Sequence of chain 59.A:
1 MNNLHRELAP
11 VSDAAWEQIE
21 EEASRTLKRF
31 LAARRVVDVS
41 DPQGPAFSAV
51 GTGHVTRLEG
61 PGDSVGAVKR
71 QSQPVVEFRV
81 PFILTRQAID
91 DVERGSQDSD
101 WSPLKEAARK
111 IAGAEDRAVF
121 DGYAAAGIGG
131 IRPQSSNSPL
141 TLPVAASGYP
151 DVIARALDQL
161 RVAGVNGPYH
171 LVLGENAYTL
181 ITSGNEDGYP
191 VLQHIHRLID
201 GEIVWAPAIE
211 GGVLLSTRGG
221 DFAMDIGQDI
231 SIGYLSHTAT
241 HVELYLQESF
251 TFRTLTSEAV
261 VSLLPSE

This protein binds this small molecule.
Small molecule (SMILES): CC[C@H](C)[C@H](NC(=O)[C@H](CC(N)=O)NC(=O)[C@H](CC(C)C)NC(=O)[C@H](CO)NC(=O)CNC(=O)[C@@H](N)CO)C(=O)NCC(=O)N[C@@H](CO)C(=O)N[C@@H](CC(C)C)C(=O)N[C@H](C=O)CCCCN

Binding-site contacts:
Ligand atom O contacts residue SER231 of chain 59.A at 3.2 Å.
Ligand atom CD2 contacts residue GLU20 of chain 59.A at 3.6 Å.
Ligand atom O contacts residue ASN2 of chain 59.A at 3.8 Å.
Ligand atom N contacts residue ARG34 of chain 59.A at 3.4 Å (salt-bridge).
Ligand atom N contacts residue ILE230 of chain 59.A at 3.1 Å (h-bond).
Ligand atom O contacts residue ARG34 of chain 59.A at 2.8 Å (salt-bridge).
Ligand atom CD1 contacts residue LEU27 of chain 59.A at 3.6 Å (hydrophobic).
Ligand atom OG contacts residue ARG34 of chain 59.A at 3.7 Å.
Ligand atom OG contacts residue ASP229 of chain 59.A at 3.6 Å.
Ligand atom C contacts residue ARG34 of chain 59.A at 3.7 Å.
Ligand atom CD1 contacts residue LYS28 of chain 59.A at 3.4 Å.
Ligand atom CA contacts residue ASP229 of chain 59.A at 3.8 Å.
Ligand atom CD1 contacts residue LEU27 of chain 59.A at 3.8 Å (hydrophobic).
Ligand atom CE contacts residue VAL37 of chain 59.A at 3.7 Å (hydrophobic).
Ligand atom CE contacts residue ARG35 of chain 59.A at 3.8 Å.
Ligand atom CA contacts residue ARG6 of chain 59.A at 3.7 Å.
Ligand atom N contacts residue ASP229 of chain 59.A at 3.2 Å (salt-bridge).
Ligand atom CD1 contacts residue ILE230 of chain 59.A at 3.5 Å (hydrophobic).
Ligand atom O contacts residue LEU4 of chain 59.A at 3.7 Å.
Ligand atom CG2 contacts residue LEU31 of chain 59.A at 3.8 Å (hydrophobic).
Ligand atom CB contacts residue VAL39 of chain 59.A at 3.7 Å (hydrophobic).
Ligand atom NZ contacts residue THR217 of chain 59.A at 3.8 Å.
Ligand atom C contacts residue SER231 of chain 59.A at 3.8 Å.
Ligand atom N contacts residue ASP229 of chain 59.A at 2.8 Å (salt-bridge).
Ligand atom CD2 contacts residue SER24 of chain 59.A at 3.5 Å.
Ligand atom N contacts residue ARG34 of chain 59.A at 3.7 Å.
Ligand atom O contacts residue ILE232 of chain 59.A at 3.6 Å (h-bond).
Ligand atom CD1 contacts residue LEU31 of chain 59.A at 3.6 Å (hydrophobic).
Ligand atom CB contacts residue ILE230 of chain 59.A at 3.6 Å (hydrophobic).
Ligand atom CG contacts residue ILE230 of chain 59.A at 3.6 Å (hydrophobic).
Ligand atom CB contacts residue SER24 of chain 59.A at 3.8 Å.
Ligand atom N contacts residue ARG34 of chain 59.A at 3.9 Å.
Ligand atom CA contacts residue ARG35 of chain 59.A at 3.8 Å.
Ligand atom C contacts residue ASP229 of chain 59.A at 3.8 Å.
Ligand atom CA contacts residue ASP229 of chain 59.A at 3.6 Å.
Ligand atom CB contacts residue ARG35 of chain 59.A at 3.4 Å.
Ligand atom CE contacts residue VAL36 of chain 59.A at 3.7 Å (hydrophobic).
Ligand atom O contacts residue ARG6 of chain 59.A at 3.4 Å (salt-bridge).
Ligand atom CG contacts residue ARG35 of chain 59.A at 3.1 Å.
Ligand atom CA contacts residue SER231 of chain 59.A at 3.6 Å.